Sequence of chain 1.I:
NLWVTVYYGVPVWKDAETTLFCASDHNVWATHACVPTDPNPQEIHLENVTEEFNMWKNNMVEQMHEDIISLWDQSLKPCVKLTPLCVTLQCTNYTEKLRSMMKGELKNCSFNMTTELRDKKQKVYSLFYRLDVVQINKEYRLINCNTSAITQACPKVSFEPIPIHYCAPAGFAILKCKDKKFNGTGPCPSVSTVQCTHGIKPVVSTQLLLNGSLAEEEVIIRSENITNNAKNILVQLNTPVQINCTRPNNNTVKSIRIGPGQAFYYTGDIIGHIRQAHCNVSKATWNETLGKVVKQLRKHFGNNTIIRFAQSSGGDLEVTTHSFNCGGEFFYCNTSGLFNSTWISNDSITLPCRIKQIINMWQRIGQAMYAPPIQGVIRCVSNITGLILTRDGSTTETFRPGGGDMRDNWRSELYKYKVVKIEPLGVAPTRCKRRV

A protein and the small-molecule ligand that binds it are described below.
Small molecule (SMILES): CC(=O)N[C@@H]1[C@@H](O)[C@H](O)[C@@H](CO)O[C@H]1O

Binding-site contacts:
Ligand atom C1 contacts residue THR206 of chain 1.I at 4.1 Å.
Ligand atom C5 contacts residue ASN204 of chain 1.I at 3.6 Å.
Ligand atom O7 contacts residue ASN204 of chain 1.I at 3.1 Å (h-bond).
Ligand atom O5 contacts residue ASN204 of chain 1.I at 2.4 Å (h-bond).
Ligand atom C7 contacts residue SER244 of chain 1.I at 4.4 Å.
Ligand atom N2 contacts residue ASN204 of chain 1.I at 2.8 Å (h-bond).
Ligand atom O7 contacts residue HIS321 of chain 1.I at 2.9 Å (h-bond).
Ligand atom C7 contacts residue HIS321 of chain 1.I at 4.1 Å.
Ligand atom C7 contacts residue ILE247 of chain 1.I at 4.5 Å (hydrophobic).
Ligand atom C1 contacts residue ASN204 of chain 1.I at 1.4 Å.
Ligand atom C8 contacts residue ASN204 of chain 1.I at 4.2 Å.
Ligand atom C8 contacts residue ILE247 of chain 1.I at 3.7 Å (hydrophobic).
Ligand atom C4 contacts residue ASN204 of chain 1.I at 4.2 Å.
Ligand atom C3 contacts residue ASN204 of chain 1.I at 3.8 Å.
Ligand atom C7 contacts residue ASN204 of chain 1.I at 3.1 Å.
Ligand atom C8 contacts residue SER244 of chain 1.I at 3.0 Å.
Ligand atom C5 contacts residue THR206 of chain 1.I at 4.3 Å.
Ligand atom O5 contacts residue THR206 of chain 1.I at 4.3 Å.
Ligand atom C2 contacts residue ASN204 of chain 1.I at 2.4 Å.